This protein binds this small molecule.
Small molecule (SMILES): CCCCCCCCCCO[C@@H]1O[C@H](CO)[C@@H](O[C@H]2O[C@H](CO)[C@@H](O)[C@H](O)[C@H]2O)[C@H](O)[C@H]1O

Sequence of chain 1.V:
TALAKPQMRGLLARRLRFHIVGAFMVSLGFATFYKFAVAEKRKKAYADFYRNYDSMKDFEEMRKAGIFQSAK

Sequence of chain 1.O:
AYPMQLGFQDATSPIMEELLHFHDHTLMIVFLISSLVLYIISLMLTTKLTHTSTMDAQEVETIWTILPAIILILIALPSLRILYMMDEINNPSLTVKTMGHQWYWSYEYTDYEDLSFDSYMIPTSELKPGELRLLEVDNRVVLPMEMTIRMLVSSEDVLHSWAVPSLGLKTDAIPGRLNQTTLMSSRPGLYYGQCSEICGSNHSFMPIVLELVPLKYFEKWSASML

Binding-site contacts:
Ligand atom C18 contacts residue HIS26 of chain 1.O at 3.6 Å.
Ligand atom C43 contacts residue ILE34 of chain 1.O at 4.0 Å (hydrophobic).
Ligand atom C40 contacts residue ILE34 of chain 1.O at 4.0 Å (hydrophobic).
Ligand atom C34 contacts residue LEU33 of chain 1.O at 4.4 Å (hydrophobic).
Ligand atom O49 contacts residue LEU75 of chain 1.O at 4.5 Å.
Ligand atom O61 contacts residue LYS36 of chain 1.V at 3.7 Å.
Ligand atom C28 contacts residue ILE30 of chain 1.O at 3.6 Å (hydrophobic).
Ligand atom C28 contacts residue MET29 of chain 1.O at 4.4 Å (hydrophobic).
Ligand atom C19 contacts residue HIS26 of chain 1.O at 4.2 Å.
Ligand atom C34 contacts residue ILE30 of chain 1.O at 3.7 Å (hydrophobic).
Ligand atom C34 contacts residue ILE72 of chain 1.O at 4.5 Å (hydrophobic).
Ligand atom C25 contacts residue MET29 of chain 1.O at 4.1 Å (hydrophobic).
Ligand atom C40 contacts residue ILE72 of chain 1.O at 4.3 Å (hydrophobic).
Ligand atom C43 contacts residue LEU33 of chain 1.O at 4.5 Å (hydrophobic).
Ligand atom O16 contacts residue HIS26 of chain 1.O at 4.1 Å.
Ligand atom C31 contacts residue MET29 of chain 1.O at 4.5 Å (hydrophobic).
Ligand atom C40 contacts residue LEU33 of chain 1.O at 3.7 Å (hydrophobic).
Ligand atom C22 contacts residue HIS26 of chain 1.O at 3.8 Å.
Ligand atom C6 contacts residue HIS26 of chain 1.O at 4.5 Å.
Ligand atom C37 contacts residue ILE72 of chain 1.O at 4.1 Å (hydrophobic).
Ligand atom C31 contacts residue ILE30 of chain 1.O at 4.2 Å (hydrophobic).
Ligand atom C43 contacts residue ILE72 of chain 1.O at 4.2 Å (hydrophobic).